Binding-site contacts:
Ligand atom OD2 contacts residue ARG397 of chain 1.C at 3.1 Å.
Ligand atom OXT contacts residue ARG276 of chain 1.C at 2.4 Å (salt-bridge).
Ligand atom OD1 contacts residue ARG397 of chain 1.C at 2.5 Å (salt-bridge).
Ligand atom OD2 contacts residue THR314 of chain 1.C at 2.7 Å (h-bond).
Ligand atom N contacts residue ALA358 of chain 1.C at 3.5 Å.
Ligand atom OXT contacts residue SER278 of chain 1.C at 2.5 Å (h-bond).
Ligand atom C contacts residue SER278 of chain 1.C at 3.4 Å.
Ligand atom CA contacts residue VAL355 of chain 1.C at 3.5 Å (hydrophobic).
Ligand atom N contacts residue VAL355 of chain 1.C at 2.1 Å (h-bond).
Ligand atom CG contacts residue ARG397 of chain 1.C at 3.0 Å.
Ligand atom OD1 contacts residue ASP394 of chain 1.C at 3.1 Å (salt-bridge).
Ligand atom CA contacts residue ASP394 of chain 1.C at 3.6 Å.
Ligand atom CG contacts residue ALA358 of chain 1.C at 3.4 Å (hydrophobic).
Ligand atom CA contacts residue ARG276 of chain 1.C at 3.5 Å.
Ligand atom OXT contacts residue SER277 of chain 1.C at 3.4 Å.
Ligand atom N contacts residue ARG276 of chain 1.C at 3.1 Å (salt-bridge).
Ligand atom C contacts residue GLY354 of chain 1.C at 3.5 Å.
Ligand atom C contacts residue THR398 of chain 1.C at 3.1 Å.
Ligand atom OD1 contacts residue GLY359 of chain 1.C at 3.3 Å (h-bond).
Ligand atom N contacts residue THR398 of chain 1.C at 3.6 Å.
Ligand atom O contacts residue GLY354 of chain 1.C at 3.3 Å.
Ligand atom OXT contacts residue GLY354 of chain 1.C at 3.4 Å.
Ligand atom O contacts residue ASN401 of chain 1.C at 2.9 Å (h-bond).
Ligand atom CB contacts residue ALA358 of chain 1.C at 3.6 Å (hydrophobic).
Ligand atom CG contacts residue THR314 of chain 1.C at 3.4 Å.
Ligand atom CG contacts residue GLY359 of chain 1.C at 3.1 Å.
Ligand atom O contacts residue SER278 of chain 1.C at 2.7 Å.
Ligand atom N contacts residue PRO356 of chain 1.C at 3.8 Å.
Ligand atom CB contacts residue THR314 of chain 1.C at 3.6 Å.
Ligand atom CA contacts residue THR398 of chain 1.C at 3.0 Å.
Ligand atom CB contacts residue ASN401 of chain 1.C at 3.5 Å.
Ligand atom N contacts residue ASP394 of chain 1.C at 3.5 Å (salt-bridge).
Ligand atom OD2 contacts residue ALA358 of chain 1.C at 3.7 Å.
Ligand atom OXT contacts residue THR398 of chain 1.C at 3.1 Å.
Ligand atom OD2 contacts residue THR352 of chain 1.C at 3.4 Å.
Ligand atom CB contacts residue MET311 of chain 1.C at 3.1 Å (hydrophobic).
Ligand atom OXT contacts residue VAL355 of chain 1.C at 3.7 Å.
Ligand atom OD2 contacts residue GLY359 of chain 1.C at 2.7 Å (h-bond).
Ligand atom C contacts residue ARG276 of chain 1.C at 3.3 Å.
Ligand atom O contacts residue MET311 of chain 1.C at 3.3 Å.

This protein binds this small molecule.
Small molecule (SMILES): N[C@@H](CC(=O)O)C(=O)O

Sequence of chain 1.C:
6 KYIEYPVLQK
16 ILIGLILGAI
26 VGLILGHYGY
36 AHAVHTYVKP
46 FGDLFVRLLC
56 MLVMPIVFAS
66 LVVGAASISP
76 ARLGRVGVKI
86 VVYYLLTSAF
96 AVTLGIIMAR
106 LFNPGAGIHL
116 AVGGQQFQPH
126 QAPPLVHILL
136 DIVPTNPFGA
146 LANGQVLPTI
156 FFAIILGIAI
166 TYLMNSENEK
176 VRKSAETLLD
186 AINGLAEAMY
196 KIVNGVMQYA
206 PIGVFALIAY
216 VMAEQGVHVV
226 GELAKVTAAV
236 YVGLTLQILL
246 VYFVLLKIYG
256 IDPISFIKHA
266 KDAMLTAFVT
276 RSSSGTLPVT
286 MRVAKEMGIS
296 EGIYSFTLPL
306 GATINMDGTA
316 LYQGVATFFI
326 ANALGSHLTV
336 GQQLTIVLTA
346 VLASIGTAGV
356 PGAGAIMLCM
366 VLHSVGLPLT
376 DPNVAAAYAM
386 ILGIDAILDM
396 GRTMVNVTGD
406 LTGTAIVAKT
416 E